Sequence of chain 1.A:
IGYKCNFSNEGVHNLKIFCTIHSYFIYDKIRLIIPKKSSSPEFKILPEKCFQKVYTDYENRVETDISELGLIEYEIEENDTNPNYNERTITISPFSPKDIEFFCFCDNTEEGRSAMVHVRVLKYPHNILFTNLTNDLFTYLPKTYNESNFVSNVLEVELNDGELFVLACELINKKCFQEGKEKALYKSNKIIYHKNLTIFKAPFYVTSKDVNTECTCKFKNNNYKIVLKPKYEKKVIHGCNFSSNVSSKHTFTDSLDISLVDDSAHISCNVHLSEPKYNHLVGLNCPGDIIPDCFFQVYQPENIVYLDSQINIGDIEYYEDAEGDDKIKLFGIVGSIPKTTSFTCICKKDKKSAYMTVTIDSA

Binding-site contacts:
Ligand atom N2 contacts residue ASP194 of chain 1.A at 3.4 Å (salt-bridge).
Ligand atom C2 contacts residue ASN190 of chain 1.A at 2.5 Å.
Ligand atom C2 contacts residue LEU195 of chain 1.A at 4.1 Å (hydrophobic).
Ligand atom C5 contacts residue LEU195 of chain 1.A at 4.3 Å (hydrophobic).
Ligand atom C4 contacts residue ASN190 of chain 1.A at 4.3 Å.
Ligand atom C1 contacts residue ASP194 of chain 1.A at 4.4 Å.
Ligand atom C4 contacts residue LEU195 of chain 1.A at 4.5 Å (hydrophobic).
Ligand atom C7 contacts residue LEU195 of chain 1.A at 4.1 Å (hydrophobic).
Ligand atom C1 contacts residue LEU195 of chain 1.A at 3.9 Å (hydrophobic).
Ligand atom C3 contacts residue ASN190 of chain 1.A at 3.8 Å.
Ligand atom N2 contacts residue ASN190 of chain 1.A at 2.8 Å (h-bond).
Ligand atom O3 contacts residue ASN190 of chain 1.A at 4.1 Å.
Ligand atom C7 contacts residue ASN190 of chain 1.A at 3.7 Å.
Ligand atom O7 contacts residue ASN190 of chain 1.A at 4.2 Å.
Ligand atom C6 contacts residue THR202 of chain 1.A at 2.9 Å.
Ligand atom C3 contacts residue LEU195 of chain 1.A at 3.6 Å (hydrophobic).
Ligand atom C3 contacts residue PHE196 of chain 1.A at 4.1 Å (hydrophobic).
Ligand atom N2 contacts residue LEU195 of chain 1.A at 3.8 Å.
Ligand atom C5 contacts residue THR202 of chain 1.A at 3.7 Å.
Ligand atom C1 contacts residue THR202 of chain 1.A at 4.4 Å.
Ligand atom O5 contacts residue THR202 of chain 1.A at 3.4 Å (h-bond).
Ligand atom C8 contacts residue LEU195 of chain 1.A at 4.4 Å (hydrophobic).
Ligand atom C5 contacts residue ASN190 of chain 1.A at 3.6 Å.
Ligand atom O7 contacts residue NAG1 of chain 1.G at 3.3 Å (h-bond).
Ligand atom C8 contacts residue ASN190 of chain 1.A at 4.3 Å.
Ligand atom C1 contacts residue ASN190 of chain 1.A at 1.5 Å.
Ligand atom O3 contacts residue ASP194 of chain 1.A at 4.0 Å.
Ligand atom O6 contacts residue THR202 of chain 1.A at 3.8 Å.
Ligand atom O3 contacts residue LEU195 of chain 1.A at 3.3 Å.
Ligand atom C3 contacts residue ASP194 of chain 1.A at 4.0 Å.
Ligand atom C2 contacts residue ASP194 of chain 1.A at 3.3 Å.
Ligand atom O5 contacts residue ASN190 of chain 1.A at 2.4 Å (h-bond).
Ligand atom O4 contacts residue LEU195 of chain 1.A at 4.2 Å.
Ligand atom O5 contacts residue LEU195 of chain 1.A at 3.9 Å.
Ligand atom O3 contacts residue PHE196 of chain 1.A at 2.9 Å (h-bond).
Ligand atom C8 contacts residue NAG1 of chain 1.G at 3.6 Å.
Ligand atom C8 contacts residue ASN193 of chain 1.A at 4.0 Å.
Ligand atom C7 contacts residue NAG1 of chain 1.G at 3.9 Å.

This small molecule binds to this protein.
Small molecule (SMILES): CC(=O)N[C@H]1[C@H](O[C@H]2[C@H](O)[C@@H](NC(C)=O)CO[C@@H]2CO)O[C@H](CO)[C@@H](O)[C@@H]1O